A small-molecule ligand and the protein it binds are described below.
Small molecule (SMILES): COCCO[C@@H](C)CO[C@H](C)CO[C@H](C)COC(C)CO[C@@H](C)CO[C@@H](C)CO[C@H](C)CO[C@H](C)COC[C@H](C)N

Sequence of chain 2.F:
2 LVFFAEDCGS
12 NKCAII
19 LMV

Sequence of chain 2.E:
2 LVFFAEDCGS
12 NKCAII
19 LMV

Sequence of chain 2.D:
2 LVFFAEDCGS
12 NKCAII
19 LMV

Binding-site contacts:
Ligand atom C38 contacts residue LEU19 of chain 2.F at 4.4 Å (hydrophobic).
Ligand atom C32 contacts residue PHE4 of chain 2.F at 4.1 Å (hydrophobic).
Ligand atom C34 contacts residue PHE4 of chain 2.D at 3.4 Å (hydrophobic).
Ligand atom N1 contacts residue VAL21 of chain 2.D at 4.3 Å.
Ligand atom O10 contacts residue PHE4 of chain 2.F at 4.2 Å.
Ligand atom C17 contacts residue VAL21 of chain 2.F at 4.1 Å (hydrophobic).
Ligand atom C38 contacts residue VAL21 of chain 2.F at 4.0 Å (hydrophobic).
Ligand atom N1 contacts residue MET20 of chain 2.D at 3.7 Å.
Ligand atom C20 contacts residue PHE4 of chain 2.F at 3.7 Å (hydrophobic).
Ligand atom C34 contacts residue PHE4 of chain 2.E at 4.2 Å (hydrophobic).
Ligand atom O11 contacts residue PHE4 of chain 2.E at 3.9 Å.
Ligand atom C34 contacts residue PHE4 of chain 2.F at 4.2 Å (hydrophobic).
Ligand atom O10 contacts residue PHE4 of chain 2.D at 4.5 Å.
Ligand atom C40 contacts residue PHE4 of chain 2.D at 4.4 Å (hydrophobic).
Ligand atom O contacts residue PHE4 of chain 2.F at 4.3 Å.